Binding-site contacts:
Ligand atom O5 contacts residue ASN46 of chain 1.E at 2.4 Å (h-bond).
Ligand atom C3 contacts residue ASN46 of chain 1.E at 3.8 Å.
Ligand atom C1 contacts residue ASN46 of chain 1.E at 1.4 Å.
Ligand atom N2 contacts residue ASN46 of chain 1.E at 2.5 Å (h-bond).
Ligand atom C7 contacts residue ASN46 of chain 1.E at 3.4 Å.
Ligand atom O5 contacts residue SER48 of chain 1.E at 4.4 Å.
Ligand atom O7 contacts residue ASN46 of chain 1.E at 4.4 Å.
Ligand atom C5 contacts residue GLN49 of chain 1.E at 4.0 Å.
Ligand atom C6 contacts residue GLN49 of chain 1.E at 3.9 Å.
Ligand atom O5 contacts residue GLN49 of chain 1.E at 2.9 Å (h-bond).
Ligand atom C1 contacts residue SER48 of chain 1.E at 4.4 Å.
Ligand atom C5 contacts residue ASN46 of chain 1.E at 3.7 Å.
Ligand atom C4 contacts residue ASN46 of chain 1.E at 4.2 Å.
Ligand atom C1 contacts residue GLN49 of chain 1.E at 3.6 Å.
Ligand atom O6 contacts residue GLN49 of chain 1.E at 2.8 Å (h-bond).
Ligand atom C2 contacts residue ASN46 of chain 1.E at 2.5 Å.
Ligand atom C8 contacts residue ASN46 of chain 1.E at 3.6 Å.

This protein binds this small molecule.
Small molecule (SMILES): CC(=O)N[C@@H]1[C@@H](O)[C@H](O)[C@@H](CO)O[C@H]1O

Sequence of chain 1.E:
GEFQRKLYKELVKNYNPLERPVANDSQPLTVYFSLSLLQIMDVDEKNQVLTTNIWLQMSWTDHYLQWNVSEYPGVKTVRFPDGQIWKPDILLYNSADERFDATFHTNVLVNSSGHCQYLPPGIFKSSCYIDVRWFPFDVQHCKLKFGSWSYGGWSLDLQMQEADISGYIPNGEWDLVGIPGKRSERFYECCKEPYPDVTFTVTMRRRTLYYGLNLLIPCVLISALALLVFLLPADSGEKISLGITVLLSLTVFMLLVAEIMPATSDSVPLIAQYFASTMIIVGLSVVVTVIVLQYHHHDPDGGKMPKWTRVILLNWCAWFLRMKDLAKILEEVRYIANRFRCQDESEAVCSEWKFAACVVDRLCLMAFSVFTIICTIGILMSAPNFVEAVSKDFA